Sequence of chain 1.A:
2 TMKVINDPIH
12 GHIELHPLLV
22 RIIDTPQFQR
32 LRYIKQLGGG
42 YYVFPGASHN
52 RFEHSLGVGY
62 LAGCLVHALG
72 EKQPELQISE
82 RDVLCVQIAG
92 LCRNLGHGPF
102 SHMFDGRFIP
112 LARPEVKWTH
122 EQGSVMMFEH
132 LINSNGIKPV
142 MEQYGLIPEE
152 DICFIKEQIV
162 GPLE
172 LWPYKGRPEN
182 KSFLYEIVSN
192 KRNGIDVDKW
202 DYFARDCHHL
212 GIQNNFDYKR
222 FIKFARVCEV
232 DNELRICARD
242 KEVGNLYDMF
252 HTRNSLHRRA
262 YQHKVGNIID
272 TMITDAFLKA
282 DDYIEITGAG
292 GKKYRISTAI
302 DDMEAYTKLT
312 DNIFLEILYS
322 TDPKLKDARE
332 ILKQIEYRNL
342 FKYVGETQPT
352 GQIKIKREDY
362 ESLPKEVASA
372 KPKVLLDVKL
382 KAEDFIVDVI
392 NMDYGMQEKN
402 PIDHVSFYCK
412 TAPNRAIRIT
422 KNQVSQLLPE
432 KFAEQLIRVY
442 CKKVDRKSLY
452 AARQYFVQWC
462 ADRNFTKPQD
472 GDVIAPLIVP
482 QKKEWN

Sequence of chain 1.C:
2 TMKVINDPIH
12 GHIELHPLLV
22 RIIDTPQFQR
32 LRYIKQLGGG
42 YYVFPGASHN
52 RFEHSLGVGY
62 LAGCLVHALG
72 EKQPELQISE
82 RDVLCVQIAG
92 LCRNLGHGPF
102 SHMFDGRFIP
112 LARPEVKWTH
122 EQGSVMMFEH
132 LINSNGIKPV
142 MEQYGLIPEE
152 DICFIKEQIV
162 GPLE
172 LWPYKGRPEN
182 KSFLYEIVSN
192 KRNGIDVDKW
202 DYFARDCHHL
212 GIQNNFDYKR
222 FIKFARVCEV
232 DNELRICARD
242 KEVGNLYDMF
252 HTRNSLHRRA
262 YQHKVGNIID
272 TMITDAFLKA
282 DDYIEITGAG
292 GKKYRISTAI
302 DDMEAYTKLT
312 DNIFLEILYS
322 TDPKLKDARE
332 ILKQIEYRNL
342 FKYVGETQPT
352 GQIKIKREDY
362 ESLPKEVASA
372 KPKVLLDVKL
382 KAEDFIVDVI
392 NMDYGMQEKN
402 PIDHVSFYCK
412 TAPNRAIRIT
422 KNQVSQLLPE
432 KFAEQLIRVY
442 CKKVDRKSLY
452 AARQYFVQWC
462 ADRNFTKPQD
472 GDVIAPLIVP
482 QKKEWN

Binding-site contacts:
Ligand atom C5 contacts residue ARG221 of chain 1.C at 3.5 Å.
Ligand atom C4 contacts residue PHE45 of chain 1.A at 3.7 Å (hydrophobic).
Ligand atom PB contacts residue DGT1 of chain 1.G at 3.4 Å.
Ligand atom C2' contacts residue PHE45 of chain 1.A at 3.5 Å (hydrophobic).
Ligand atom PG contacts residue ARG240 of chain 1.C at 3.7 Å.
Ligand atom N3 contacts residue ARG221 of chain 1.C at 3.5 Å (salt-bridge).
Ligand atom O2B contacts residue DGT1 of chain 1.G at 3.7 Å.
Ligand atom O2A contacts residue ARG221 of chain 1.C at 2.7 Å (salt-bridge).
Ligand atom O3' contacts residue VAL44 of chain 1.A at 2.8 Å (h-bond).
Ligand atom O1G contacts residue LYS411 of chain 1.C at 3.3 Å.
Ligand atom O2A contacts residue LYS242 of chain 1.C at 3.2 Å.
Ligand atom O3A contacts residue DGT1 of chain 1.G at 3.0 Å (h-bond).
Ligand atom O1G contacts residue LYS242 of chain 1.C at 3.7 Å.
Ligand atom PA contacts residue LYS242 of chain 1.C at 3.6 Å.
Ligand atom O4' contacts residue ARG221 of chain 1.C at 3.2 Å (salt-bridge).
Ligand atom N9 contacts residue ARG221 of chain 1.C at 3.4 Å (salt-bridge).
Ligand atom O6 contacts residue ASN246 of chain 1.C at 3.4 Å (h-bond).
Ligand atom O2B contacts residue HIS264 of chain 1.A at 3.3 Å.
Ligand atom O2B contacts residue LYS265 of chain 1.A at 3.4 Å.
Ligand atom O1B contacts residue DGT1 of chain 1.G at 2.6 Å (h-bond).
Ligand atom O3G contacts residue ARG240 of chain 1.C at 3.0 Å (salt-bridge).
Ligand atom N3 contacts residue PHE45 of chain 1.A at 3.7 Å.
Ligand atom O6 contacts residue ARG260 of chain 1.A at 3.0 Å (salt-bridge).
Ligand atom O1G contacts residue LYS265 of chain 1.A at 3.1 Å (salt-bridge).
Ligand atom C5' contacts residue DGT1 of chain 1.G at 3.6 Å.
Ligand atom N9 contacts residue PHE45 of chain 1.A at 3.5 Å.
Ligand atom O3B contacts residue LYS265 of chain 1.A at 3.3 Å (salt-bridge).
Ligand atom O2G contacts residue LYS411 of chain 1.C at 3.1 Å (salt-bridge).
Ligand atom O1A contacts residue LYS242 of chain 1.C at 3.4 Å.
Ligand atom N7 contacts residue ARG221 of chain 1.C at 3.4 Å (salt-bridge).
Ligand atom O1G contacts residue ARG240 of chain 1.C at 2.7 Å (salt-bridge).
Ligand atom C8 contacts residue ARG221 of chain 1.C at 3.7 Å.
Ligand atom O2B contacts residue VAL266 of chain 1.A at 3.6 Å.
Ligand atom C3' contacts residue VAL44 of chain 1.A at 3.3 Å (hydrophobic).
Ligand atom O3B contacts residue LYS242 of chain 1.C at 3.5 Å.
Ligand atom O2G contacts residue DGT1 of chain 1.G at 2.8 Å (h-bond).
Ligand atom C4 contacts residue ARG221 of chain 1.C at 3.2 Å.
Ligand atom O1A contacts residue HIS264 of chain 1.A at 2.9 Å (h-bond).
Ligand atom C1' contacts residue PHE45 of chain 1.A at 3.5 Å (hydrophobic).
Ligand atom C2' contacts residue VAL44 of chain 1.A at 3.4 Å (hydrophobic).

This small molecule binds to this protein.
Small molecule (SMILES): Nc1nc2c(ncn2[C@H]2C[C@H](O)[C@@H](CO[P](=O)(O)O[P](=O)(O)OP(=O)(O)O)O2)c(=O)[nH]1